A protein and the small-molecule ligand that binds it are described below.
Small molecule (SMILES): Cc1cn([C@H]2C[C@H](O[P](=O)(O)OC[C@H]3O[C@@H](n4cnc5c(N)ncnc54)C[C@@H]3O[P](=O)(O)OC[C@H]3O[C@@H](n4cnc5c(=O)nc(N)[nH]c54)C[C@@H]3O[P](=O)(O)OC[C@H]3O[C@@H](n4cnc5c(N)ncnc54)C[C@@H]3O[P](=O)(O)OC[C@H]3O[C@@H](n4cnc5c(N)ncnc54)C[C@@H]3O[P](=O)(O)OC[C@H]3O[C@@H](n4ccc(N)nc4=O)C[C@@H]3O[P](=O)(O)OC[C@H]3O[C@@H](n4cnc5c(=O)nc(N)[nH]c54)C[C@@H]3O)[C@@H](CO[P](=O)(O)O[C@H]3C[C@H](n4cnc5c(N)ncnc54)O[C@@H]3COP(=O)(O)O)O2)c(=O)[nH]c1=O

Binding-site contacts:
Ligand atom OP2 contacts residue THR170 of chain 1.B at 2.4 Å (h-bond).
Ligand atom OP2 contacts residue PHE169 of chain 1.B at 4.2 Å.
Ligand atom OP1 contacts residue THR170 of chain 1.B at 3.1 Å (h-bond).
Ligand atom C6 contacts residue ARG129 of chain 1.B at 3.1 Å.
Ligand atom N3 contacts residue ARG129 of chain 1.B at 3.9 Å.
Ligand atom N9 contacts residue ARG129 of chain 1.B at 4.1 Å.
Ligand atom OP1 contacts residue ARG172 of chain 1.B at 3.6 Å (salt-bridge).
Ligand atom C5' contacts residue ARG129 of chain 1.B at 4.0 Å.
Ligand atom C5 contacts residue ARG129 of chain 1.B at 3.2 Å.
Ligand atom OP1 contacts residue TYR126 of chain 1.B at 4.3 Å.
Ligand atom C2 contacts residue ARG129 of chain 1.B at 3.7 Å.
Ligand atom N6 contacts residue ARG129 of chain 1.B at 3.5 Å.
Ligand atom N1 contacts residue ARG129 of chain 1.B at 3.3 Å.
Ligand atom OP3 contacts residue ARG129 of chain 1.B at 3.8 Å.
Ligand atom O5' contacts residue THR170 of chain 1.B at 4.3 Å.
Ligand atom OP3 contacts residue ARG172 of chain 1.B at 2.8 Å (salt-bridge).
Ligand atom P contacts residue THR170 of chain 1.B at 2.8 Å.
Ligand atom O4' contacts residue ARG129 of chain 1.B at 3.9 Å.
Ligand atom OP3 contacts residue THR170 of chain 1.B at 2.8 Å (h-bond).
Ligand atom C8 contacts residue ARG129 of chain 1.B at 3.8 Å.
Ligand atom C4 contacts residue ARG129 of chain 1.B at 3.6 Å.
Ligand atom P contacts residue ARG129 of chain 1.B at 3.2 Å.
Ligand atom P contacts residue ARG172 of chain 1.B at 3.8 Å.
Ligand atom OP1 contacts residue ARG129 of chain 1.B at 2.6 Å (salt-bridge).
Ligand atom N7 contacts residue ARG129 of chain 1.B at 3.5 Å (salt-bridge).
Ligand atom OP1 contacts residue ILE130 of chain 1.B at 4.5 Å.
Ligand atom O5' contacts residue ARG129 of chain 1.B at 2.7 Å (salt-bridge).

Sequence of chain 1.B:
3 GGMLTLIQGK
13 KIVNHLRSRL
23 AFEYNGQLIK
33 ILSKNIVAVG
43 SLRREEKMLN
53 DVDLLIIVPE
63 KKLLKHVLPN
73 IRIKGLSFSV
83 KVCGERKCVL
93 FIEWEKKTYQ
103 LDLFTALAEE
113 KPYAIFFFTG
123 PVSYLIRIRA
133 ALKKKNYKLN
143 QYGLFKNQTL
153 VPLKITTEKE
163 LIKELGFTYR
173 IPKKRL